Binding-site contacts:
Ligand atom C4 contacts residue ARG313 of chain 1.C at 3.6 Å.
Ligand atom C9 contacts residue GLN506 of chain 1.C at 3.7 Å.
Ligand atom C20 contacts residue ILE503 of chain 1.C at 3.8 Å (hydrophobic).
Ligand atom C19 contacts residue GLU267 of chain 1.C at 3.5 Å.
Ligand atom C11 contacts residue HIS276 of chain 1.C at 3.5 Å.
Ligand atom C16 contacts residue GLU267 of chain 1.C at 3.6 Å.
Ligand atom O2 contacts residue PHE85 of chain 1.C at 3.6 Å.
Ligand atom C17 contacts residue LEU318 of chain 1.C at 3.9 Å (hydrophobic).
Ligand atom C14 contacts residue HIS276 of chain 1.C at 3.6 Å.
Ligand atom C1 contacts residue LEU318 of chain 1.C at 3.8 Å (hydrophobic).
Ligand atom C11 contacts residue ALA314 of chain 1.C at 3.7 Å (hydrophobic).
Ligand atom C23 contacts residue VAL328 of chain 1.C at 3.5 Å (hydrophobic).
Ligand atom C8 contacts residue LEU89 of chain 1.C at 3.8 Å (hydrophobic).
Ligand atom C11 contacts residue ILE310 of chain 1.C at 3.8 Å (hydrophobic).
Ligand atom C10 contacts residue ILE310 of chain 1.C at 3.8 Å (hydrophobic).
Ligand atom C16 contacts residue LEU318 of chain 1.C at 3.8 Å (hydrophobic).
Ligand atom C12 contacts residue HIS276 of chain 1.C at 3.4 Å.
Ligand atom O1 contacts residue ILE503 of chain 1.C at 3.7 Å.
Ligand atom O1 contacts residue LEU89 of chain 1.C at 3.4 Å.
Ligand atom C14 contacts residue HIS271 of chain 1.C at 3.7 Å.
Ligand atom C21 contacts residue PHE263 of chain 1.C at 3.9 Å (hydrophobic).
Ligand atom C14 contacts residue LEU272 of chain 1.C at 3.9 Å (hydrophobic).
Ligand atom C9 contacts residue LEU89 of chain 1.C at 3.4 Å (hydrophobic).
Ligand atom O3 contacts residue ALA314 of chain 1.C at 3.5 Å.
Ligand atom O1 contacts residue GLN506 of chain 1.C at 2.9 Å (h-bond).
Ligand atom C17 contacts residue GLU267 of chain 1.C at 3.5 Å.
Ligand atom O2 contacts residue GLN506 of chain 1.C at 3.2 Å (h-bond).
Ligand atom C13 contacts residue HIS276 of chain 1.C at 3.4 Å.
Ligand atom C6 contacts residue LEU318 of chain 1.C at 3.6 Å (hydrophobic).
Ligand atom C22 contacts residue ILE324 of chain 1.C at 3.9 Å (hydrophobic).
Ligand atom C15 contacts residue GLU267 of chain 1.C at 3.8 Å.
Ligand atom C5 contacts residue GLY317 of chain 1.C at 3.9 Å.
Ligand atom C3 contacts residue ARG313 of chain 1.C at 3.7 Å.
Ligand atom C3 contacts residue PHE85 of chain 1.C at 3.9 Å (hydrophobic).
Ligand atom C3 contacts residue ALA314 of chain 1.C at 3.7 Å (hydrophobic).
Ligand atom C18 contacts residue LEU507 of chain 1.C at 3.8 Å (hydrophobic).
Ligand atom O2 contacts residue LEU89 of chain 1.C at 2.8 Å.
Ligand atom C7 contacts residue GLY317 of chain 1.C at 3.1 Å.
Ligand atom C23 contacts residue GLN500 of chain 1.C at 3.7 Å.
Ligand atom C18 contacts residue GLU267 of chain 1.C at 3.7 Å.

Sequence of chain 1.C:
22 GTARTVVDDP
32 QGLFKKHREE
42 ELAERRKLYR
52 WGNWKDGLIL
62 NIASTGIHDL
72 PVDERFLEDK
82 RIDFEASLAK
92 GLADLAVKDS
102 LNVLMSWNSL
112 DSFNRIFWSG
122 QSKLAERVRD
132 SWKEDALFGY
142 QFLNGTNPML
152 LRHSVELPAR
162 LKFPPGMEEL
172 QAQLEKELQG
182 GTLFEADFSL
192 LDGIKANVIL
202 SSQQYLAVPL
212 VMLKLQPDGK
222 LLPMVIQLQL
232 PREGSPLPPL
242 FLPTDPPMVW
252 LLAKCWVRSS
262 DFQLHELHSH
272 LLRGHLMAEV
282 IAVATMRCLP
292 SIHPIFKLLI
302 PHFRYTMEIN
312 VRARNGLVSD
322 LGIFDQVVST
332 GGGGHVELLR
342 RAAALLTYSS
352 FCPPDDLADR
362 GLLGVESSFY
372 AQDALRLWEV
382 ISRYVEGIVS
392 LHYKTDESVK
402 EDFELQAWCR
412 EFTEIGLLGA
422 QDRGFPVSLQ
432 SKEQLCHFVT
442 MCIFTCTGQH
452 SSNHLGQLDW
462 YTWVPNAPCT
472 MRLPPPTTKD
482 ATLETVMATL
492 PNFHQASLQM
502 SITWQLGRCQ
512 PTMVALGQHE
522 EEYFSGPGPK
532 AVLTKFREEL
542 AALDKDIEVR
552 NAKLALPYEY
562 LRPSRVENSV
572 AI

This protein binds this small molecule.
Small molecule (SMILES): CCCCCCCCCCC#CCOCc1ccc(CCC(=O)O)cc1